Sequence of chain 1.A:
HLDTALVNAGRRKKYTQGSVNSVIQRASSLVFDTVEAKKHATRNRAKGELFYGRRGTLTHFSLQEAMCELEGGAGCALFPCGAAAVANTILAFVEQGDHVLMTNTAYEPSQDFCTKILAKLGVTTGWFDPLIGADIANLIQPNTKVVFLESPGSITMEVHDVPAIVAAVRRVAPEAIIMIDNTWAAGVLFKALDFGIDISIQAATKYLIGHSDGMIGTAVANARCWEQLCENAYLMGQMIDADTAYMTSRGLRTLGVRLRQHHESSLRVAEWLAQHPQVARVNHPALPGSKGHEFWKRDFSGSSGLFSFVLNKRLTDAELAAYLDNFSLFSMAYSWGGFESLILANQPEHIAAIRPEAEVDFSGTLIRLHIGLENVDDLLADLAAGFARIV

Binding-site contacts:
Ligand atom CB contacts residue TYR346 of chain 1.A at 4.2 Å (hydrophobic).
Ligand atom C contacts residue TYR119 of chain 1.A at 4.3 Å (hydrophobic).
Ligand atom CA contacts residue TYR119 of chain 1.A at 4.1 Å (hydrophobic).
Ligand atom CA contacts residue PLP1 of chain 1.C at 2.5 Å.
Ligand atom OXT contacts residue TYR119 of chain 1.A at 3.8 Å.
Ligand atom CA contacts residue LYS218 of chain 1.A at 3.7 Å.
Ligand atom N contacts residue PLP1 of chain 1.C at 1.4 Å.
Ligand atom C contacts residue PLP1 of chain 1.C at 3.8 Å.
Ligand atom C contacts residue SER347 of chain 1.A at 3.6 Å.
Ligand atom N contacts residue TYR119 of chain 1.A at 3.0 Å.
Ligand atom CB contacts residue SER347 of chain 1.A at 3.1 Å.
Ligand atom N contacts residue TRP348 of chain 1.A at 4.0 Å.
Ligand atom OG contacts residue PLP1 of chain 1.C at 3.7 Å.
Ligand atom CB contacts residue TYR119 of chain 1.A at 3.9 Å (hydrophobic).
Ligand atom N contacts residue MPD1 of chain 1.E at 3.9 Å.
Ligand atom O contacts residue ARG380 of chain 1.A at 2.8 Å (salt-bridge).
Ligand atom OG contacts residue TYR119 of chain 1.A at 3.2 Å (h-bond).
Ligand atom O contacts residue TRP348 of chain 1.A at 4.2 Å.
Ligand atom OG contacts residue TYR346 of chain 1.A at 3.9 Å.
Ligand atom C contacts residue ARG380 of chain 1.A at 3.4 Å.
Ligand atom CB contacts residue LYS218 of chain 1.A at 3.4 Å.
Ligand atom C contacts residue TRP348 of chain 1.A at 3.9 Å (hydrophobic).
Ligand atom O contacts residue SER347 of chain 1.A at 2.8 Å (h-bond).
Ligand atom OXT contacts residue TRP348 of chain 1.A at 4.2 Å.
Ligand atom CB contacts residue PLP1 of chain 1.C at 3.0 Å.
Ligand atom OG contacts residue SER347 of chain 1.A at 3.9 Å.
Ligand atom OXT contacts residue PLP1 of chain 1.C at 4.2 Å.
Ligand atom CB contacts residue MPD1 of chain 1.E at 3.5 Å.
Ligand atom O contacts residue TYR346 of chain 1.A at 3.6 Å.
Ligand atom O contacts residue MPD1 of chain 1.E at 3.6 Å.
Ligand atom N contacts residue LYS218 of chain 1.A at 4.0 Å.
Ligand atom CA contacts residue TRP348 of chain 1.A at 3.6 Å (hydrophobic).
Ligand atom OXT contacts residue MPD1 of chain 1.E at 3.6 Å (h-bond).
Ligand atom OXT contacts residue ARG380 of chain 1.A at 2.9 Å (salt-bridge).
Ligand atom OG contacts residue MPD1 of chain 1.E at 2.3 Å (h-bond).
Ligand atom CA contacts residue MPD1 of chain 1.E at 3.8 Å.
Ligand atom C contacts residue MPD1 of chain 1.E at 3.4 Å.
Ligand atom CA contacts residue SER347 of chain 1.A at 3.6 Å.

This protein binds this small molecule.
Small molecule (SMILES): N[C@@H](CO)C(=O)O